Binding-site contacts:
Ligand atom O31 contacts residue TYR47 of chain 1.B at 2.9 Å (h-bond).
Ligand atom O6 contacts residue SER205 of chain 1.B at 3.4 Å (h-bond).
Ligand atom C3 contacts residue GLY228 of chain 1.B at 3.1 Å.
Ligand atom C33 contacts residue SER205 of chain 1.B at 3.5 Å.
Ligand atom C16 contacts residue VAL225 of chain 1.B at 3.6 Å (hydrophobic).
Ligand atom O6 contacts residue HIS43 of chain 1.B at 3.2 Å (h-bond).
Ligand atom C20 contacts residue HIS43 of chain 1.B at 3.5 Å.
Ligand atom C14 contacts residue GLY228 of chain 1.B at 3.7 Å.
Ligand atom O6 contacts residue SER226 of chain 1.B at 3.2 Å (h-bond).
Ligand atom N8 contacts residue GLY228 of chain 1.B at 3.3 Å (h-bond).
Ligand atom C4 contacts residue GLY228 of chain 1.B at 3.6 Å.
Ligand atom N9 contacts residue SER205 of chain 1.B at 2.7 Å (h-bond).
Ligand atom CL1 contacts residue PHE239 of chain 1.B at 3.2 Å.
Ligand atom C32 contacts residue ASN95 of chain 1.B at 3.5 Å.
Ligand atom C13 contacts residue ALA200 of chain 1.B at 3.3 Å (hydrophobic).
Ligand atom C16 contacts residue GLY228 of chain 1.B at 3.7 Å.
Ligand atom C18 contacts residue TRP50 of chain 1.B at 3.4 Å (hydrophobic).
Ligand atom N8 contacts residue TRP227 of chain 1.B at 3.5 Å.
Ligand atom C20 contacts residue TYR47 of chain 1.B at 3.3 Å (hydrophobic).
Ligand atom C13 contacts residue ASP199 of chain 1.B at 3.5 Å.
Ligand atom C7 contacts residue SER205 of chain 1.B at 3.5 Å.
Ligand atom N9 contacts residue SER226 of chain 1.B at 3.5 Å (h-bond).
Ligand atom CL1 contacts residue GLY238 of chain 1.B at 3.6 Å.
Ligand atom C20 contacts residue TRP50 of chain 1.B at 3.6 Å (hydrophobic).
Ligand atom C12 contacts residue ALA200 of chain 1.B at 3.5 Å (hydrophobic).
Ligand atom C33 contacts residue CYS201 of chain 1.B at 3.4 Å (hydrophobic).
Ligand atom C25 contacts residue TRP227 of chain 1.B at 3.7 Å (hydrophobic).
Ligand atom C15 contacts residue GLY228 of chain 1.B at 3.6 Å.
Ligand atom CL1 contacts residue VAL225 of chain 1.B at 3.6 Å.
Ligand atom C1 contacts residue TRP50 of chain 1.B at 3.6 Å (hydrophobic).
Ligand atom O19 contacts residue HIS43 of chain 1.B at 3.1 Å (h-bond).
Ligand atom C4 contacts residue TRP227 of chain 1.B at 3.5 Å (hydrophobic).
Ligand atom C16 contacts residue TRP227 of chain 1.B at 3.6 Å (hydrophobic).
Ligand atom C5 contacts residue TRP227 of chain 1.B at 3.7 Å (hydrophobic).
Ligand atom C7 contacts residue SER226 of chain 1.B at 3.5 Å.
Ligand atom O19 contacts residue TRP50 of chain 1.B at 3.6 Å.
Ligand atom CL1 contacts residue TRP227 of chain 1.B at 3.4 Å.
Ligand atom C10 contacts residue SER205 of chain 1.B at 3.7 Å.
Ligand atom C15 contacts residue TRP227 of chain 1.B at 3.4 Å (hydrophobic).
Ligand atom C14 contacts residue ASP199 of chain 1.B at 3.2 Å.

Sequence of chain 1.B:
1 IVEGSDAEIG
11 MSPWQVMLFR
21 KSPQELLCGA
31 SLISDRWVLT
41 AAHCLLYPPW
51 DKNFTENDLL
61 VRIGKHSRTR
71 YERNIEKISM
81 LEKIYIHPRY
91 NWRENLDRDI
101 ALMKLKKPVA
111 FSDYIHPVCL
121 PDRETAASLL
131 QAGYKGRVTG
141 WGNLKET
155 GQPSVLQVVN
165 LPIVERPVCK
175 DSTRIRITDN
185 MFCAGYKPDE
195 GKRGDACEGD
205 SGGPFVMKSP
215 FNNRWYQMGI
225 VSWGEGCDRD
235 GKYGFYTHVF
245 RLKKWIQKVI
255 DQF

A protein and the small-molecule ligand that binds it are described below.
Small molecule (SMILES): COc1cc(C(=O)N2C[C@H](C)OC[C@@H]2CCO)cc2nc(N[C@H](C)c3cccc(Cl)c3)oc12